Sequence of chain 1.D:
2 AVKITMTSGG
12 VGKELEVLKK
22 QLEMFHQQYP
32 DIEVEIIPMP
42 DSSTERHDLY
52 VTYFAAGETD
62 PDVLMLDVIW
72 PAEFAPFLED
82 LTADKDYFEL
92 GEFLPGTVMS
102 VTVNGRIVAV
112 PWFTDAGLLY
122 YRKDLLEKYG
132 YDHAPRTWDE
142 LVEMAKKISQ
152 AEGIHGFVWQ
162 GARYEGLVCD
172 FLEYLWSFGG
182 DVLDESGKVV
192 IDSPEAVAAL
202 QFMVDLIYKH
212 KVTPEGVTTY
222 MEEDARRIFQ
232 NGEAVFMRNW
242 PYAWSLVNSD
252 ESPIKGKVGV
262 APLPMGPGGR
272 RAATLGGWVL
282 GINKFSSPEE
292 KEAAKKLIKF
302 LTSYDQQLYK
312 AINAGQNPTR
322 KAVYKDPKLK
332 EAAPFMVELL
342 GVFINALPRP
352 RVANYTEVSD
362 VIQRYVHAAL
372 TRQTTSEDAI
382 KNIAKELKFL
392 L

This small molecule binds to this protein.
Small molecule (SMILES): OC[C@H]1O[C@H](O[C@H]2[C@H](O)[C@@H](O)[C@@H](O)O[C@@H]2CO)[C@H](O)[C@@H](O)[C@@H]1O

Binding-site contacts:
Ligand atom O6 contacts residue TYR165 of chain 1.D at 3.5 Å.
Ligand atom O6 contacts residue GLY167 of chain 1.D at 3.5 Å.
Ligand atom O3 contacts residue TRP241 of chain 1.D at 3.3 Å.
Ligand atom C1 contacts residue VAL12 of chain 1.D at 3.8 Å (hydrophobic).
Ligand atom O6 contacts residue ASP42 of chain 1.D at 3.0 Å (salt-bridge).
Ligand atom O5 contacts residue TRP241 of chain 1.D at 3.1 Å (h-bond).
Ligand atom C4 contacts residue TRP279 of chain 1.D at 3.7 Å (hydrophobic).
Ligand atom C1 contacts residue TRP241 of chain 1.D at 3.5 Å (hydrophobic).
Ligand atom O4 contacts residue ARG350 of chain 1.D at 3.0 Å (salt-bridge).
Ligand atom C2 contacts residue ASP116 of chain 1.D at 3.6 Å.
Ligand atom O3 contacts residue ARG350 of chain 1.D at 2.9 Å (salt-bridge).
Ligand atom C6 contacts residue GLY167 of chain 1.D at 3.6 Å.
Ligand atom C1 contacts residue GLU15 of chain 1.D at 3.6 Å.
Ligand atom O5 contacts residue VAL12 of chain 1.D at 3.5 Å.
Ligand atom O2 contacts residue TYR243 of chain 1.D at 3.4 Å.
Ligand atom O2 contacts residue GLY278 of chain 1.D at 3.0 Å (h-bond).
Ligand atom O1 contacts residue PHE114 of chain 1.D at 3.6 Å.
Ligand atom C5 contacts residue TRP279 of chain 1.D at 3.7 Å (hydrophobic).
Ligand atom O1 contacts residue GLU15 of chain 1.D at 2.9 Å (salt-bridge).
Ligand atom O4 contacts residue GLU166 of chain 1.D at 3.7 Å.
Ligand atom O2 contacts residue ASP116 of chain 1.D at 2.6 Å (salt-bridge).
Ligand atom O1 contacts residue GLN317 of chain 1.D at 3.4 Å (h-bond).
Ligand atom C3 contacts residue TRP279 of chain 1.D at 3.7 Å (hydrophobic).
Ligand atom O3 contacts residue ASP116 of chain 1.D at 2.5 Å (salt-bridge).
Ligand atom C3 contacts residue ASP116 of chain 1.D at 3.2 Å.
Ligand atom C2 contacts residue TRP241 of chain 1.D at 3.8 Å (hydrophobic).
Ligand atom O3 contacts residue GLY278 of chain 1.D at 3.3 Å (h-bond).
Ligand atom O4 contacts residue TRP279 of chain 1.D at 3.0 Å (h-bond).
Ligand atom C4 contacts residue ASP68 of chain 1.D at 3.5 Å.
Ligand atom O4 contacts residue ASP68 of chain 1.D at 2.5 Å (salt-bridge).
Ligand atom O5 contacts residue GLU223 of chain 1.D at 3.5 Å (salt-bridge).
Ligand atom O2 contacts residue TRP279 of chain 1.D at 3.3 Å (h-bond).
Ligand atom O6 contacts residue ARG47 of chain 1.D at 3.2 Å (salt-bridge).
Ligand atom O3 contacts residue ASP68 of chain 1.D at 2.7 Å (salt-bridge).
Ligand atom O3 contacts residue GLY277 of chain 1.D at 3.4 Å.
Ligand atom C6 contacts residue GLU223 of chain 1.D at 3.7 Å.
Ligand atom O2 contacts residue GLN317 of chain 1.D at 3.0 Å (h-bond).
Ligand atom O6 contacts residue GLU223 of chain 1.D at 2.8 Å (salt-bridge).
Ligand atom C4 contacts residue ARG350 of chain 1.D at 3.6 Å.
Ligand atom C3 contacts residue ASP68 of chain 1.D at 3.5 Å.